Sequence of chain 1.A:
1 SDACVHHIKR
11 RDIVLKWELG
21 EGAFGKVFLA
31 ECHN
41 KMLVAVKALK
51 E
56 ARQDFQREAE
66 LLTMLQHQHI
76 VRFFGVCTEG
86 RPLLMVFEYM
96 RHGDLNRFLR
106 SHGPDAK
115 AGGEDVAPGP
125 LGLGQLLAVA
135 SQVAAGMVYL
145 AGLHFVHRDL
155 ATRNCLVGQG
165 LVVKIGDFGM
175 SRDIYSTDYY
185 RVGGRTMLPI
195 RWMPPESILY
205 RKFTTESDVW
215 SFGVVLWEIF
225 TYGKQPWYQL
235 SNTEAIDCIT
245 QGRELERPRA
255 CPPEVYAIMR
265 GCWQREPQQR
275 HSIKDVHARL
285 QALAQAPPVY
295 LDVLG

A protein and the small-molecule ligand that binds it are described below.
Small molecule (SMILES): Cc1cn(-c2cc(NC(=O)c3cc4cc(c3C)C#Cc3cnc5ccc(nn35)N(C)CCNC(=O)CCCCO4)cc(C(F)(F)F)c2)cn1

Binding-site contacts:
Ligand atom C44 contacts residue GLU63 of chain 1.A at 3.6 Å.
Ligand atom C35 contacts residue PHE172 of chain 1.A at 3.4 Å (hydrophobic).
Ligand atom C36 contacts residue PHE172 of chain 1.A at 3.4 Å (hydrophobic).
Ligand atom C21 contacts residue GLY170 of chain 1.A at 3.3 Å.
Ligand atom O30 contacts residue GLY22 of chain 1.A at 3.0 Å (h-bond).
Ligand atom C28 contacts residue VAL27 of chain 1.A at 3.6 Å (hydrophobic).
Ligand atom F47 contacts residue ILE169 of chain 1.A at 3.3 Å.
Ligand atom C05 contacts residue LEU19 of chain 1.A at 3.6 Å (hydrophobic).
Ligand atom O19 contacts residue LYS47 of chain 1.A at 3.2 Å.
Ligand atom C41 contacts residue PHE172 of chain 1.A at 3.0 Å (hydrophobic).
Ligand atom C08 contacts residue LEU160 of chain 1.A at 3.7 Å (hydrophobic).
Ligand atom F47 contacts residue ILE75 of chain 1.A at 3.5 Å.
Ligand atom O33 contacts residue ASP171 of chain 1.A at 2.5 Å (salt-bridge).
Ligand atom C08 contacts residue MET95 of chain 1.A at 3.7 Å (hydrophobic).
Ligand atom C08 contacts residue GLU93 of chain 1.A at 3.5 Å.
Ligand atom C44 contacts residue LEU66 of chain 1.A at 3.7 Å (hydrophobic).
Ligand atom C17 contacts residue ASP171 of chain 1.A at 3.4 Å.
Ligand atom C26 contacts residue LYS47 of chain 1.A at 3.6 Å.
Ligand atom F48 contacts residue LEU70 of chain 1.A at 3.1 Å.
Ligand atom C34 contacts residue LEU67 of chain 1.A at 3.7 Å (hydrophobic).
Ligand atom F49 contacts residue HIS151 of chain 1.A at 3.1 Å.
Ligand atom O19 contacts residue GLY173 of chain 1.A at 3.7 Å.
Ligand atom C07 contacts residue LEU160 of chain 1.A at 3.6 Å (hydrophobic).
Ligand atom C08 contacts residue ALA45 of chain 1.A at 3.6 Å (hydrophobic).
Ligand atom O30 contacts residue GLU21 of chain 1.A at 3.1 Å.
Ligand atom C35 contacts residue GLU63 of chain 1.A at 3.5 Å.
Ligand atom C21 contacts residue LEU160 of chain 1.A at 3.6 Å (hydrophobic).
Ligand atom C37 contacts residue PHE172 of chain 1.A at 3.6 Å (hydrophobic).
Ligand atom C18 contacts residue ASP171 of chain 1.A at 3.4 Å.
Ligand atom C20 contacts residue VAL27 of chain 1.A at 3.7 Å (hydrophobic).
Ligand atom C20 contacts residue GLY173 of chain 1.A at 3.4 Å.
Ligand atom O33 contacts residue GLY170 of chain 1.A at 3.2 Å.
Ligand atom C21 contacts residue ASP171 of chain 1.A at 3.4 Å.
Ligand atom N09 contacts residue MET95 of chain 1.A at 3.2 Å (h-bond).
Ligand atom C22 contacts residue ASP171 of chain 1.A at 3.2 Å.
Ligand atom N09 contacts residue TYR94 of chain 1.A at 3.6 Å.
Ligand atom O30 contacts residue MET174 of chain 1.A at 3.5 Å.
Ligand atom N40 contacts residue PHE172 of chain 1.A at 3.5 Å.
Ligand atom C28 contacts residue GLY173 of chain 1.A at 3.3 Å.
Ligand atom C11 contacts residue LEU160 of chain 1.A at 3.5 Å (hydrophobic).